Sequence of chain 1.B:
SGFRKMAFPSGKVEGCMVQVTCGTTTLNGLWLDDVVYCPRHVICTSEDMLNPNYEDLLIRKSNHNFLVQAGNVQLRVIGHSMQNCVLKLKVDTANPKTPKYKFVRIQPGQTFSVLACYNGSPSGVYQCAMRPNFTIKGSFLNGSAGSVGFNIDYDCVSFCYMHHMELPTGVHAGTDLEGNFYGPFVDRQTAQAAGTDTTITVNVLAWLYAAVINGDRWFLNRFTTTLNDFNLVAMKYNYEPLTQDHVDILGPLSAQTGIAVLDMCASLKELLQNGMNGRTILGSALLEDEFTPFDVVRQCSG

Sequence of chain 1.A:
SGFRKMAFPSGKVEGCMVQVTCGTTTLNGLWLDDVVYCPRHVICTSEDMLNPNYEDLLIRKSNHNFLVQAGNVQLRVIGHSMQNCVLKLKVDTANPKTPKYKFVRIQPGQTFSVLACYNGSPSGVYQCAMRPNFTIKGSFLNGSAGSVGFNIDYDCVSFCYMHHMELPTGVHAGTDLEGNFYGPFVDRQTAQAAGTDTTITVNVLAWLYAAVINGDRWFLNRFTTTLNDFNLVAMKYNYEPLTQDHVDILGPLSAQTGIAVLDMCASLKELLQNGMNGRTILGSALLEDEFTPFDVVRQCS

Binding-site contacts:
Ligand atom C39 contacts residue GLN189 of chain 1.A at 3.7 Å.
Ligand atom O37 contacts residue GLN189 of chain 1.A at 3.1 Å.
Ligand atom C2 contacts residue GLY143 of chain 1.A at 3.7 Å.
Ligand atom O19 contacts residue MET165 of chain 1.A at 3.6 Å.
Ligand atom O19 contacts residue PHE140 of chain 1.A at 3.7 Å.
Ligand atom O19 contacts residue GLU166 of chain 1.A at 3.5 Å.
Ligand atom N4 contacts residue ASN142 of chain 1.A at 2.8 Å (h-bond).
Ligand atom O1 contacts residue SER144 of chain 1.A at 3.2 Å (h-bond).
Ligand atom C9 contacts residue THR25 of chain 1.A at 3.2 Å.
Ligand atom O1 contacts residue GLY143 of chain 1.A at 3.1 Å (h-bond).
Ligand atom O38 contacts residue GLU166 of chain 1.A at 3.0 Å (salt-bridge).
Ligand atom C36 contacts residue GLN192 of chain 1.A at 3.4 Å.
Ligand atom C40 contacts residue MET49 of chain 1.A at 3.8 Å (hydrophobic).
Ligand atom C5 contacts residue ASN142 of chain 1.A at 3.6 Å.
Ligand atom C22 contacts residue MET165 of chain 1.A at 3.7 Å (hydrophobic).
Ligand atom C2 contacts residue ASN142 of chain 1.A at 3.4 Å.
Ligand atom C41 contacts residue HIS41 of chain 1.A at 3.6 Å.
Ligand atom C7 contacts residue MET49 of chain 1.A at 3.5 Å (hydrophobic).
Ligand atom N32 contacts residue GLU166 of chain 1.A at 3.1 Å (salt-bridge).
Ligand atom O19 contacts residue HIS163 of chain 1.A at 2.6 Å (h-bond).
Ligand atom C35 contacts residue LEU167 of chain 1.A at 3.5 Å (hydrophobic).
Ligand atom C36 contacts residue THR190 of chain 1.A at 3.2 Å.
Ligand atom C16 contacts residue GLU166 of chain 1.A at 3.7 Å.
Ligand atom O38 contacts residue MET165 of chain 1.A at 3.3 Å.
Ligand atom C18 contacts residue GLU166 of chain 1.A at 3.6 Å.
Ligand atom C8 contacts residue THR25 of chain 1.A at 3.5 Å.
Ligand atom O1 contacts residue ALA145 of chain 1.A at 2.9 Å (h-bond).
Ligand atom C36 contacts residue ARG188 of chain 1.A at 3.6 Å.
Ligand atom O19 contacts residue HIS172 of chain 1.A at 3.6 Å.
Ligand atom N17 contacts residue PHE140 of chain 1.A at 3.2 Å (h-bond).
Ligand atom N20 contacts residue HIS164 of chain 1.A at 3.0 Å (h-bond).
Ligand atom C12 contacts residue ASN142 of chain 1.A at 3.8 Å.
Ligand atom C22 contacts residue HIS164 of chain 1.A at 3.8 Å.
Ligand atom C8 contacts residue MET49 of chain 1.A at 3.5 Å (hydrophobic).
Ligand atom C18 contacts residue HIS163 of chain 1.A at 3.7 Å.
Ligand atom C31 contacts residue GLU166 of chain 1.A at 3.5 Å.
Ligand atom N30 contacts residue GLU166 of chain 1.A at 2.9 Å (salt-bridge).
Ligand atom C2 contacts residue ALA145 of chain 1.A at 3.7 Å (hydrophobic).
Ligand atom N17 contacts residue GLU166 of chain 1.A at 3.1 Å (salt-bridge).
Ligand atom C3 contacts residue ASN142 of chain 1.A at 3.2 Å.

This small molecule binds to this protein.
Small molecule (SMILES): CC(C)(C)NC(=O)N[C@H](C(=O)N1C[C@H]2[C@@H]([C@H]1C(=O)N[C@@H](C[C@@H]1CCNC1=O)C(=O)c1nc3ccccc3s1)C2(C)C)C(C)(C)C